Sequence of chain 1.J:
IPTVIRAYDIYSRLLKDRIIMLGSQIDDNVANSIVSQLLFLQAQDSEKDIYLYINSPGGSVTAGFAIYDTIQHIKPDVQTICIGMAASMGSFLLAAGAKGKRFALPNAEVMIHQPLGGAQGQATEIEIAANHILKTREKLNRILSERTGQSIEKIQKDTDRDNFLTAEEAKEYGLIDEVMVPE

A protein and the small-molecule ligand that binds it are described below.
Small molecule (SMILES): O=C1[C@H](Cc2ccc(O)cc2)N2C(=O)CCN(C(=O)NCc3ccccc3)[C@H]2CN1Cc1cccc2ccccc12

Sequence of chain 1.K:
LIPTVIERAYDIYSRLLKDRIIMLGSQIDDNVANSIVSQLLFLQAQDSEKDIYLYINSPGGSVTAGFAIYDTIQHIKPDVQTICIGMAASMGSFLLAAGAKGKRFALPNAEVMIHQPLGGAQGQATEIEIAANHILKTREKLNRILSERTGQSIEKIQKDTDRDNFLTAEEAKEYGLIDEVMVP

Binding-site contacts:
Ligand atom CAB contacts residue ARG23 of chain 1.J at 3.5 Å.
Ligand atom CAX contacts residue ILE29 of chain 1.J at 3.8 Å (hydrophobic).
Ligand atom CAD contacts residue PHE50 of chain 1.K at 3.8 Å (hydrophobic).
Ligand atom NBC contacts residue ILE29 of chain 1.J at 3.9 Å.
Ligand atom O contacts residue MET190 of chain 1.J at 3.9 Å.
Ligand atom CAC contacts residue PHE50 of chain 1.K at 3.8 Å (hydrophobic).
Ligand atom CAW contacts residue MET31 of chain 1.J at 3.8 Å (hydrophobic).
Ligand atom CAV contacts residue TYR63 of chain 1.J at 3.9 Å (hydrophobic).
Ligand atom OBD contacts residue LEU49 of chain 1.K at 3.5 Å.
Ligand atom CAA contacts residue ASP27 of chain 1.J at 3.5 Å.
Ligand atom C contacts residue TYR61 of chain 1.J at 3.7 Å (hydrophobic).
Ligand atom N contacts residue TYR61 of chain 1.J at 3.9 Å.
Ligand atom CAW contacts residue TYR63 of chain 1.J at 3.7 Å (hydrophobic).
Ligand atom CBK contacts residue TYR61 of chain 1.J at 3.4 Å (hydrophobic).
Ligand atom CAG contacts residue ALA53 of chain 1.K at 3.5 Å (hydrophobic).
Ligand atom CAE contacts residue ALA53 of chain 1.K at 3.8 Å (hydrophobic).
Ligand atom CBM contacts residue TYR61 of chain 1.J at 3.7 Å (hydrophobic).
Ligand atom CAS contacts residue HIS83 of chain 1.K at 3.8 Å.
Ligand atom CAT contacts residue ILE93 of chain 1.J at 3.4 Å (hydrophobic).
Ligand atom CBL contacts residue TYR61 of chain 1.J at 3.6 Å (hydrophobic).
Ligand atom CAD contacts residue LEU49 of chain 1.K at 3.9 Å (hydrophobic).
Ligand atom CAR contacts residue HIS83 of chain 1.K at 3.5 Å.
Ligand atom NBN contacts residue ILE29 of chain 1.J at 3.5 Å.
Ligand atom CBM contacts residue ILE29 of chain 1.J at 3.9 Å (hydrophobic).
Ligand atom CAE contacts residue ILE29 of chain 1.J at 3.6 Å (hydrophobic).
Ligand atom CAU contacts residue ILE93 of chain 1.J at 3.6 Å (hydrophobic).
Ligand atom CAV contacts residue LEU49 of chain 1.K at 3.9 Å (hydrophobic).
Ligand atom CBI contacts residue TYR61 of chain 1.J at 3.9 Å (hydrophobic).
Ligand atom CAZ contacts residue ILE91 of chain 1.J at 3.5 Å (hydrophobic).
Ligand atom NBH contacts residue TYR61 of chain 1.J at 3.6 Å.
Ligand atom CAB contacts residue ALA53 of chain 1.K at 3.8 Å (hydrophobic).
Ligand atom CAC contacts residue LEU24 of chain 1.J at 3.6 Å (hydrophobic).
Ligand atom CAE contacts residue LEU49 of chain 1.K at 3.6 Å (hydrophobic).
Ligand atom CAF contacts residue ALA53 of chain 1.K at 3.3 Å (hydrophobic).
Ligand atom CBE contacts residue ILE29 of chain 1.J at 3.7 Å (hydrophobic).
Ligand atom CAD contacts residue LEU24 of chain 1.J at 3.6 Å (hydrophobic).
Ligand atom OBA contacts residue TYR61 of chain 1.J at 3.1 Å (h-bond).
Ligand atom CAW contacts residue LEU49 of chain 1.K at 3.9 Å (hydrophobic).
Ligand atom CBI contacts residue ILE29 of chain 1.J at 3.9 Å (hydrophobic).
Ligand atom CAA contacts residue ALA53 of chain 1.K at 3.3 Å (hydrophobic).